Sequence of chain 1.A:
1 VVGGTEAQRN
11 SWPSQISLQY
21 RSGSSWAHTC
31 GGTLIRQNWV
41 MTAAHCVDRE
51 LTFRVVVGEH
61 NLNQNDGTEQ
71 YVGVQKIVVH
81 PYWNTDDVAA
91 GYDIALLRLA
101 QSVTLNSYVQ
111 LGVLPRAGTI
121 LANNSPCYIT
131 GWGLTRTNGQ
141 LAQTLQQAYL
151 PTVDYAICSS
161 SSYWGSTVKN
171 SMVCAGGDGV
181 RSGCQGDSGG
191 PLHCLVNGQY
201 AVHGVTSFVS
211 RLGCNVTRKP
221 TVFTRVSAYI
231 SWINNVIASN

A protein and the small-molecule ligand that binds it are described below.
Small molecule (SMILES): CC(C)[C@H](NC(=O)c1ccc(C(=O)NCC(=O)O)cc1)C(=O)N1CCC[C@H]1C(=O)N[C@H](C(=O)C(F)(F)F)C(C)C

Binding-site contacts:
Ligand atom O32 contacts residue ASP187 of chain 1.A at 3.4 Å (salt-bridge).
Ligand atom C21 contacts residue HIS45 of chain 1.A at 3.3 Å.
Ligand atom C8 contacts residue ARG211 of chain 1.A at 3.3 Å.
Ligand atom C33 contacts residue HIS45 of chain 1.A at 3.5 Å.
Ligand atom C37 contacts residue THR167 of chain 1.A at 2.9 Å.
Ligand atom N26 contacts residue SER188 of chain 1.A at 2.7 Å (h-bond).
Ligand atom C30 contacts residue THR206 of chain 1.A at 3.5 Å.
Ligand atom C30 contacts residue SER188 of chain 1.A at 3.3 Å.
Ligand atom N26 contacts residue SER207 of chain 1.A at 3.0 Å (h-bond).
Ligand atom F35 contacts residue SER188 of chain 1.A at 3.2 Å.
Ligand atom N5 contacts residue ALA89 of chain 1.A at 3.1 Å.
Ligand atom N12 contacts residue VAL209 of chain 1.A at 2.9 Å (h-bond).
Ligand atom C16 contacts residue SER210 of chain 1.A at 3.1 Å.
Ligand atom C31 contacts residue SER188 of chain 1.A at 1.4 Å.
Ligand atom C20 contacts residue SER207 of chain 1.A at 3.2 Å.
Ligand atom O6 contacts residue THR167 of chain 1.A at 2.6 Å (h-bond).
Ligand atom C27 contacts residue SER188 of chain 1.A at 2.4 Å.
Ligand atom C28 contacts residue CYS184 of chain 1.A at 3.5 Å (hydrophobic).
Ligand atom C37 contacts residue ALA89 of chain 1.A at 3.3 Å (hydrophobic).
Ligand atom F36 contacts residue HIS45 of chain 1.A at 2.7 Å.
Ligand atom O32 contacts residue GLY186 of chain 1.A at 2.7 Å (h-bond).
Ligand atom C10 contacts residue ARG211 of chain 1.A at 3.4 Å.
Ligand atom C24 contacts residue SER207 of chain 1.A at 3.6 Å.
Ligand atom O11 contacts residue ARG211 of chain 1.A at 2.6 Å (salt-bridge).
Ligand atom O18 contacts residue PHE208 of chain 1.A at 3.3 Å.
Ligand atom F36 contacts residue SER188 of chain 1.A at 3.1 Å.
Ligand atom C29 contacts residue VAL209 of chain 1.A at 3.3 Å (hydrophobic).
Ligand atom F34 contacts residue SER188 of chain 1.A at 3.6 Å.
Ligand atom O32 contacts residue GLN185 of chain 1.A at 3.3 Å.
Ligand atom O18 contacts residue VAL209 of chain 1.A at 2.9 Å (h-bond).
Ligand atom C33 contacts residue SER188 of chain 1.A at 2.6 Å.
Ligand atom C16 contacts residue ARG211 of chain 1.A at 3.2 Å.
Ligand atom O32 contacts residue SER188 of chain 1.A at 2.2 Å (h-bond).
Ligand atom C2 contacts residue TRP164 of chain 1.A at 3.5 Å (hydrophobic).
Ligand atom C28 contacts residue SER188 of chain 1.A at 3.3 Å.
Ligand atom C14 contacts residue VAL209 of chain 1.A at 3.0 Å (hydrophobic).
Ligand atom C4 contacts residue THR167 of chain 1.A at 3.3 Å.
Ligand atom C15 contacts residue GLN185 of chain 1.A at 3.3 Å.
Ligand atom F34 contacts residue GLN185 of chain 1.A at 3.3 Å.
Ligand atom C13 contacts residue VAL209 of chain 1.A at 3.3 Å (hydrophobic).